A protein and the small-molecule ligand that binds it are described below.
Small molecule (SMILES): CC(=O)N[C@H]1[C@H](O[C@H]2[C@H](O)[C@@H](NC(C)=O)CO[C@@H]2CO)O[C@H](CO)[C@@H](O[C@@H]2O[C@H](CO[C@H]3O[C@H](CO[C@H]4O[C@H](CO)[C@@H](O)[C@H](O)[C@@H]4O[C@H]4O[C@H](CO)[C@@H](O)[C@H](O)[C@@H]4O)[C@@H](O)[C@H](O[C@H]4O[C@H](CO)[C@@H](O)[C@H](O)[C@@H]4O)[C@@H]3O)[C@@H](O)[C@H](O)[C@@H]2O)[C@@H]1O

Binding-site contacts:
Ligand atom C2 contacts residue LEU198 of chain 1.A at 4.1 Å (hydrophobic).
Ligand atom C5 contacts residue ARG199 of chain 1.A at 4.4 Å.
Ligand atom O2 contacts residue HIS175 of chain 1.A at 2.8 Å (h-bond).
Ligand atom C4 contacts residue HIS175 of chain 1.A at 4.4 Å.
Ligand atom C6 contacts residue ARG199 of chain 1.A at 4.0 Å.
Ligand atom C3 contacts residue ASN231 of chain 1.A at 3.8 Å.
Ligand atom N2 contacts residue ALA230 of chain 1.A at 3.8 Å.
Ligand atom C2 contacts residue HIS175 of chain 1.A at 3.8 Å.
Ligand atom C3 contacts residue HIS175 of chain 1.A at 3.9 Å.
Ligand atom O2 contacts residue LEU198 of chain 1.A at 4.2 Å.
Ligand atom C5 contacts residue ASN231 of chain 1.A at 3.6 Å.
Ligand atom C6 contacts residue EDO1 of chain 1.H at 3.6 Å.
Ligand atom C2 contacts residue ASN231 of chain 1.A at 2.5 Å.
Ligand atom O4 contacts residue ARG199 of chain 1.A at 2.7 Å (salt-bridge).
Ligand atom O4 contacts residue ARG145 of chain 1.A at 3.8 Å.
Ligand atom O4 contacts residue ASP173 of chain 1.A at 3.8 Å.
Ligand atom O5 contacts residue ASN231 of chain 1.A at 2.3 Å (h-bond).
Ligand atom N2 contacts residue ASN231 of chain 1.A at 3.0 Å (h-bond).
Ligand atom O3 contacts residue LEU198 of chain 1.A at 4.1 Å.
Ligand atom O7 contacts residue ASN231 of chain 1.A at 3.9 Å.
Ligand atom C7 contacts residue ALA230 of chain 1.A at 4.1 Å (hydrophobic).
Ligand atom C6 contacts residue ASP173 of chain 1.A at 3.5 Å.
Ligand atom C8 contacts residue ALA230 of chain 1.A at 3.7 Å (hydrophobic).
Ligand atom O6 contacts residue ASP173 of chain 1.A at 4.0 Å.
Ligand atom C4 contacts residue ASP173 of chain 1.A at 3.9 Å.
Ligand atom O4 contacts residue PRO172 of chain 1.A at 4.3 Å.
Ligand atom O3 contacts residue HIS175 of chain 1.A at 3.0 Å (h-bond).
Ligand atom C4 contacts residue ARG199 of chain 1.A at 3.6 Å.
Ligand atom C8 contacts residue VAL227 of chain 1.A at 4.0 Å (hydrophobic).
Ligand atom O3 contacts residue ASP173 of chain 1.A at 4.3 Å.
Ligand atom C7 contacts residue ASN231 of chain 1.A at 3.7 Å.
Ligand atom O6 contacts residue ARG199 of chain 1.A at 3.8 Å.
Ligand atom O6 contacts residue EDO1 of chain 1.H at 3.3 Å (h-bond).
Ligand atom C1 contacts residue ASN231 of chain 1.A at 1.4 Å.
Ligand atom C4 contacts residue ASN231 of chain 1.A at 4.2 Å.

Sequence of chain 1.A:
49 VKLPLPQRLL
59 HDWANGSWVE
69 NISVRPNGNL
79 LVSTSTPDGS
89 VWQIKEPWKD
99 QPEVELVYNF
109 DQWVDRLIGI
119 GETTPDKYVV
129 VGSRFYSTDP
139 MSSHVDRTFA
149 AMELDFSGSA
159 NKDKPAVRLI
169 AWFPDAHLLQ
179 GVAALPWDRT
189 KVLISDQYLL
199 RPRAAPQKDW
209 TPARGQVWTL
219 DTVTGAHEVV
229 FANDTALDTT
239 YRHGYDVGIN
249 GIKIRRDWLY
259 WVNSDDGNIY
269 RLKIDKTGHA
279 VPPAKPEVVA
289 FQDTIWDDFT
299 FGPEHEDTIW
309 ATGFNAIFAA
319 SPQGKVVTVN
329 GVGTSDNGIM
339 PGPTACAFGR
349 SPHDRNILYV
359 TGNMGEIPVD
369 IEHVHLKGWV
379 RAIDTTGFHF